Sequence of chain 1.A:
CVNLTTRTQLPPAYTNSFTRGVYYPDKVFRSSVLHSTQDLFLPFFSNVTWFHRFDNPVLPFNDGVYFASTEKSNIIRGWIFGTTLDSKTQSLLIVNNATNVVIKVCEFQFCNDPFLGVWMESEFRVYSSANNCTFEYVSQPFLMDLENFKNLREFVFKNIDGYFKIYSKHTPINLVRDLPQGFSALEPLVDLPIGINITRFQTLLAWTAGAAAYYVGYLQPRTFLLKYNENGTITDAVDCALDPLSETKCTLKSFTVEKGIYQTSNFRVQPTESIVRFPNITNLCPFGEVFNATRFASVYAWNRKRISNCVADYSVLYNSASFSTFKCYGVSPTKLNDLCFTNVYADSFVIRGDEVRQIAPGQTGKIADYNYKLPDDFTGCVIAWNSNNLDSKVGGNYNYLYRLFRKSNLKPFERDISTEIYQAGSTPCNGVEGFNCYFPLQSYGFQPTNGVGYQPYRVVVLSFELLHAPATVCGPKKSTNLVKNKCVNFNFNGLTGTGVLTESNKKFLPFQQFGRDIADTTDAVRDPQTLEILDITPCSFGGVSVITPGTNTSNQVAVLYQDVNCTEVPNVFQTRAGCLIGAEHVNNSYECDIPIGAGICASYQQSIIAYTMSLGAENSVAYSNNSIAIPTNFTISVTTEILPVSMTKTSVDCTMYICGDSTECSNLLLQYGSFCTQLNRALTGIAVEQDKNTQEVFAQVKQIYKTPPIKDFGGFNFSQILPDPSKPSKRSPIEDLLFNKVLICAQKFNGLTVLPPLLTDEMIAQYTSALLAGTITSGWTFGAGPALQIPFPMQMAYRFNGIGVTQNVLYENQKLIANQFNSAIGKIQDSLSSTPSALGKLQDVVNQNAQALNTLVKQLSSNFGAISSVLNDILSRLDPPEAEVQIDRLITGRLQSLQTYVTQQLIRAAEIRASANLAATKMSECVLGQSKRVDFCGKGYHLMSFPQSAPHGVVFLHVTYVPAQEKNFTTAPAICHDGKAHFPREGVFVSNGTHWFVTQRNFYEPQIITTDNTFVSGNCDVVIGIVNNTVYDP

Binding-site contacts:
Ligand atom C8 contacts residue THR1097 of chain 1.A at 4.2 Å.
Ligand atom C2 contacts residue ASN1095 of chain 1.A at 2.6 Å.
Ligand atom C1 contacts residue HIS1098 of chain 1.A at 4.0 Å.
Ligand atom C1 contacts residue ASN1095 of chain 1.A at 1.4 Å.
Ligand atom O5 contacts residue HIS1098 of chain 1.A at 4.4 Å.
Ligand atom O7 contacts residue ASN1095 of chain 1.A at 3.8 Å.
Ligand atom O7 contacts residue THR1097 of chain 1.A at 3.4 Å.
Ligand atom C8 contacts residue ASN1095 of chain 1.A at 4.0 Å.
Ligand atom C7 contacts residue THR1097 of chain 1.A at 4.0 Å.
Ligand atom N2 contacts residue ASN1095 of chain 1.A at 3.0 Å (h-bond).
Ligand atom O7 contacts residue HIS1098 of chain 1.A at 4.2 Å.
Ligand atom C5 contacts residue ASN1095 of chain 1.A at 3.7 Å.
Ligand atom O5 contacts residue ASN1095 of chain 1.A at 2.4 Å (h-bond).
Ligand atom C3 contacts residue ASN1095 of chain 1.A at 3.9 Å.
Ligand atom C8 contacts residue GLY1096 of chain 1.A at 4.3 Å.
Ligand atom C4 contacts residue ASN1095 of chain 1.A at 4.3 Å.
Ligand atom C7 contacts residue ASN1095 of chain 1.A at 3.6 Å.

This small molecule binds to this protein.
Small molecule (SMILES): CC(=O)N[C@@H]1[C@@H](O)[C@H](O)[C@@H](CO)O[C@H]1O